Sequence of chain 1.L:
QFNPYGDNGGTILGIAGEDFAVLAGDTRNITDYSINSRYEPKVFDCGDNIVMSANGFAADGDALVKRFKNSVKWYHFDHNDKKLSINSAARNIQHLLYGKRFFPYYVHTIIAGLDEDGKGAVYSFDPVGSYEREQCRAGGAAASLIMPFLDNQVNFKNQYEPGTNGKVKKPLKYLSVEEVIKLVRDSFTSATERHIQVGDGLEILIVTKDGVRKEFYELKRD

A protein and the small-molecule ligand that binds it are described below.
Small molecule (SMILES): COc1ccc(C[C@H](NC(=O)[C@H](C)NC(=O)CN2CCOCC2)C(=O)N[C@@H](Cc2ccccc2)[C@@H](O)[C@H](C)CO)cc1

Sequence of chain 1.K:
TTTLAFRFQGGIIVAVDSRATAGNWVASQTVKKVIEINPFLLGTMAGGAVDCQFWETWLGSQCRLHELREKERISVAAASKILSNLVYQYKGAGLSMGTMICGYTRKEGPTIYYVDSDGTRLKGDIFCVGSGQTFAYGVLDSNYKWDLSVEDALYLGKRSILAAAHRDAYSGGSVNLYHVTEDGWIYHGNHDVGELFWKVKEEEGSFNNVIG

Binding-site contacts:
Ligand atom C11 contacts residue TYR170 of chain 1.K at 3.1 Å (hydrophobic).
Ligand atom C8 contacts residue GLY47 of chain 1.K at 3.7 Å.
Ligand atom C40 contacts residue THR21 of chain 1.K at 3.7 Å.
Ligand atom C8 contacts residue THR1 of chain 1.K at 2.4 Å.
Ligand atom C11 contacts residue ARG19 of chain 1.K at 3.1 Å.
Ligand atom C27 contacts residue THR21 of chain 1.K at 3.3 Å.
Ligand atom C3 contacts residue GLN53 of chain 1.K at 3.7 Å.
Ligand atom C48 contacts residue GLY47 of chain 1.K at 3.5 Å.
Ligand atom C30 contacts residue ASP126 of chain 1.L at 3.5 Å.
Ligand atom C9 contacts residue THR1 of chain 1.K at 1.4 Å.
Ligand atom O49 contacts residue ALA20 of chain 1.K at 3.3 Å.
Ligand atom C46 contacts residue SER96 of chain 1.K at 3.3 Å.
Ligand atom O21 contacts residue THR1 of chain 1.K at 2.3 Å (h-bond).
Ligand atom C10 contacts residue TYR170 of chain 1.K at 3.5 Å (hydrophobic).
Ligand atom C12 contacts residue MES1 of chain 1.IA at 3.2 Å.
Ligand atom C11 contacts residue LYS33 of chain 1.K at 3.6 Å.
Ligand atom O49 contacts residue THR21 of chain 1.K at 3.0 Å (h-bond).
Ligand atom O21 contacts residue MES1 of chain 1.IA at 2.8 Å (h-bond).
Ligand atom C12 contacts residue THR1 of chain 1.K at 2.4 Å.
Ligand atom N22 contacts residue THR1 of chain 1.K at 3.7 Å.
Ligand atom C47 contacts residue GLY48 of chain 1.K at 3.6 Å.
Ligand atom C11 contacts residue THR1 of chain 1.K at 2.5 Å.
Ligand atom O39 contacts residue ALA49 of chain 1.K at 3.0 Å (h-bond).
Ligand atom N28 contacts residue ASP126 of chain 1.L at 3.3 Å (salt-bridge).
Ligand atom N25 contacts residue THR21 of chain 1.K at 2.8 Å (h-bond).
Ligand atom C24 contacts residue GLY47 of chain 1.K at 3.4 Å.
Ligand atom C23 contacts residue GLY47 of chain 1.K at 3.5 Å.
Ligand atom C2 contacts residue VAL31 of chain 1.K at 3.5 Å (hydrophobic).
Ligand atom C3 contacts residue VAL31 of chain 1.K at 3.6 Å (hydrophobic).
Ligand atom O13 contacts residue THR1 of chain 1.K at 3.6 Å.
Ligand atom C10 contacts residue THR1 of chain 1.K at 1.5 Å.
Ligand atom C7 contacts residue GLY47 of chain 1.K at 3.4 Å.
Ligand atom C48 contacts residue GLY48 of chain 1.K at 3.6 Å.
Ligand atom C3 contacts residue ALA49 of chain 1.K at 3.5 Å (hydrophobic).
Ligand atom O13 contacts residue THR21 of chain 1.K at 3.1 Å (h-bond).
Ligand atom N22 contacts residue GLY47 of chain 1.K at 2.8 Å (h-bond).
Ligand atom C26 contacts residue THR21 of chain 1.K at 3.5 Å.
Ligand atom C7 contacts residue THR1 of chain 1.K at 2.6 Å.
Ligand atom C2 contacts residue ALA49 of chain 1.K at 3.4 Å (hydrophobic).
Ligand atom O21 contacts residue GLY47 of chain 1.K at 3.1 Å (h-bond).